Binding-site contacts:
Ligand atom CG1 contacts residue ARG36 of chain 57.B at 4.0 Å.
Ligand atom CD1 contacts residue ARG29 of chain 57.B at 3.5 Å.
Ligand atom CG1 contacts residue ASP243 of chain 57.B at 3.2 Å.
Ligand atom CA contacts residue ASP243 of chain 57.B at 3.5 Å.
Ligand atom C contacts residue GLU39 of chain 57.B at 3.6 Å.
Ligand atom C contacts residue ASP243 of chain 57.B at 3.5 Å.
Ligand atom C contacts residue ASP243 of chain 57.B at 3.8 Å.
Ligand atom CB contacts residue ARG36 of chain 57.B at 3.4 Å.
Ligand atom O contacts residue ARG35 of chain 57.B at 2.7 Å (salt-bridge).
Ligand atom CD1 contacts residue ARG35 of chain 57.B at 4.0 Å.
Ligand atom CA contacts residue ASP243 of chain 57.B at 3.6 Å.
Ligand atom CG2 contacts residue ARG35 of chain 57.B at 3.4 Å.
Ligand atom OE1 contacts residue ARG36 of chain 57.B at 2.9 Å (salt-bridge).
Ligand atom C contacts residue ARG29 of chain 57.B at 3.9 Å.
Ligand atom N contacts residue PRO43 of chain 57.B at 4.0 Å.
Ligand atom O contacts residue PRO43 of chain 57.B at 3.8 Å.
Ligand atom CG2 contacts residue PRO43 of chain 57.B at 3.8 Å (hydrophobic).
Ligand atom CG contacts residue ARG36 of chain 57.B at 3.8 Å.
Ligand atom CB contacts residue ASP243 of chain 57.B at 4.0 Å.
Ligand atom O contacts residue ARG35 of chain 57.B at 4.0 Å.
Ligand atom CD2 contacts residue LEU40 of chain 57.B at 4.1 Å (hydrophobic).
Ligand atom CD contacts residue GLU39 of chain 57.B at 3.2 Å.
Ligand atom O contacts residue GLU39 of chain 57.B at 3.0 Å (salt-bridge).
Ligand atom NE2 contacts residue GLU39 of chain 57.B at 2.9 Å (salt-bridge).
Ligand atom O contacts residue ARG29 of chain 57.B at 3.2 Å (salt-bridge).
Ligand atom N contacts residue ARG35 of chain 57.B at 4.0 Å.
Ligand atom O contacts residue ASP243 of chain 57.B at 4.1 Å.
Ligand atom N contacts residue ARG29 of chain 57.B at 4.2 Å.
Ligand atom CA contacts residue ARG29 of chain 57.B at 4.1 Å.
Ligand atom C contacts residue ARG35 of chain 57.B at 3.9 Å.
Ligand atom N contacts residue ASP243 of chain 57.B at 2.6 Å (salt-bridge).
Ligand atom O contacts residue ILE25 of chain 57.B at 3.8 Å.
Ligand atom CD1 contacts residue ARG36 of chain 57.B at 3.6 Å.
Ligand atom CD contacts residue ARG36 of chain 57.B at 3.7 Å.
Ligand atom CD1 contacts residue LEU40 of chain 57.B at 3.6 Å (hydrophobic).
Ligand atom OE1 contacts residue GLU39 of chain 57.B at 3.1 Å (salt-bridge).
Ligand atom OE1 contacts residue PHE37 of chain 57.B at 3.7 Å.
Ligand atom CG2 contacts residue ARG36 of chain 57.B at 4.1 Å.
Ligand atom CA contacts residue ARG29 of chain 57.B at 3.8 Å.
Ligand atom N contacts residue ASP243 of chain 57.B at 3.2 Å (salt-bridge).

The small molecule below binds the protein below.
Small molecule (SMILES): CC[C@H](C)[C@H](NC(=O)[C@H](CC(C)C)NC(=O)[C@H](CO)NC(=O)CNC(=O)[C@@H](NC(=O)[C@@H](N)[C@@H](C)O)C(C)C)C(=O)N[C@H](C=O)CCC(N)=O

Sequence of chain 57.B:
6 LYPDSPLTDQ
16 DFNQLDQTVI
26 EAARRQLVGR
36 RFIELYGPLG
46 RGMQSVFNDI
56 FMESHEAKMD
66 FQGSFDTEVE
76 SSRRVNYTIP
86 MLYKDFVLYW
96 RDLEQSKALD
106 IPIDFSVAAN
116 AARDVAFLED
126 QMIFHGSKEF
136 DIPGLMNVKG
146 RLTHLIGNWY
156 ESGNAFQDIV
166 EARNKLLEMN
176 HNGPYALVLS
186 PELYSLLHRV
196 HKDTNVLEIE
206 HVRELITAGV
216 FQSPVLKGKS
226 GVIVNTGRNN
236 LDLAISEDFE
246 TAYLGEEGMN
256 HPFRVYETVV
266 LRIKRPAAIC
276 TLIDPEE